Binding-site contacts:
Ligand atom O7 contacts residue ASN95 of chain 1.B at 2.8 Å (h-bond).
Ligand atom C4 contacts residue VAL69 of chain 1.B at 4.4 Å (hydrophobic).
Ligand atom C5 contacts residue ASN95 of chain 1.B at 3.7 Å.
Ligand atom C4 contacts residue ASN95 of chain 1.B at 4.3 Å.
Ligand atom O6 contacts residue ARG52 of chain 1.B at 3.2 Å (salt-bridge).
Ligand atom C6 contacts residue VAL69 of chain 1.B at 4.0 Å (hydrophobic).
Ligand atom C1 contacts residue PHE70 of chain 1.B at 4.3 Å (hydrophobic).
Ligand atom C7 contacts residue ASN95 of chain 1.B at 3.0 Å.
Ligand atom C6 contacts residue PHE70 of chain 1.B at 4.3 Å (hydrophobic).
Ligand atom C6 contacts residue ALA71 of chain 1.B at 4.2 Å (hydrophobic).
Ligand atom N2 contacts residue ASN95 of chain 1.B at 2.8 Å (h-bond).
Ligand atom O4 contacts residue VAL69 of chain 1.B at 4.1 Å.
Ligand atom C5 contacts residue PHE70 of chain 1.B at 4.1 Å (hydrophobic).
Ligand atom C5 contacts residue VAL69 of chain 1.B at 3.7 Å (hydrophobic).
Ligand atom C5 contacts residue ALA71 of chain 1.B at 4.0 Å (hydrophobic).
Ligand atom O5 contacts residue PHE70 of chain 1.B at 4.0 Å.
Ligand atom C1 contacts residue ALA71 of chain 1.B at 3.8 Å (hydrophobic).
Ligand atom C2 contacts residue ASN95 of chain 1.B at 2.5 Å.
Ligand atom O5 contacts residue ALA71 of chain 1.B at 3.3 Å (h-bond).
Ligand atom C6 contacts residue ARG52 of chain 1.B at 3.6 Å.
Ligand atom O5 contacts residue ASN95 of chain 1.B at 2.5 Å (h-bond).
Ligand atom C8 contacts residue ASN95 of chain 1.B at 3.2 Å.
Ligand atom C3 contacts residue ASN95 of chain 1.B at 3.8 Å.
Ligand atom C1 contacts residue ASN95 of chain 1.B at 1.4 Å.
Ligand atom O6 contacts residue ALA71 of chain 1.B at 4.3 Å.

Sequence of chain 1.B:
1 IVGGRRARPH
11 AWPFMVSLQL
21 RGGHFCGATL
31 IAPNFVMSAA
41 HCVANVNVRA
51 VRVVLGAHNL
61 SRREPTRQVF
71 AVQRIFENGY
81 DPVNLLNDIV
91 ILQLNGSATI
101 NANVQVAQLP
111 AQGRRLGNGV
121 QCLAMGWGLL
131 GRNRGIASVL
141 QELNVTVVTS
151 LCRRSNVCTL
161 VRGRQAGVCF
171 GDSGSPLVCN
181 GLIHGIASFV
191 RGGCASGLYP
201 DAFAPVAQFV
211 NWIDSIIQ

The protein below binds the small molecule below.
Small molecule (SMILES): CC(=O)N[C@@H]1[C@@H](O)[C@H](O)[C@@H](CO)O[C@H]1O